Sequence of chain 2.A:
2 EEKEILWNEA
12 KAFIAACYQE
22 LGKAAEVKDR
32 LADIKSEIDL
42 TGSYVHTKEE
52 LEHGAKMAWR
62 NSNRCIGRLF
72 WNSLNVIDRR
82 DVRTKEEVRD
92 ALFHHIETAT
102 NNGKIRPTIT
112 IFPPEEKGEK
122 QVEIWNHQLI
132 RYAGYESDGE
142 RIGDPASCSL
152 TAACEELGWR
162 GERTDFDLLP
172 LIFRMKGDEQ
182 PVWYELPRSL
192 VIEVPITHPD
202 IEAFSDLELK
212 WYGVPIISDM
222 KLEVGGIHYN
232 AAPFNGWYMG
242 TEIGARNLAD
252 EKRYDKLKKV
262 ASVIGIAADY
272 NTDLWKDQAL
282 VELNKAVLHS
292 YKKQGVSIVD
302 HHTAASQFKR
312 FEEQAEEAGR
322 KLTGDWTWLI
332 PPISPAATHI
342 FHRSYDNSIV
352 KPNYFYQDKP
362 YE

Binding-site contacts:
Ligand atom C12 contacts residue GLU243 of chain 2.A at 3.6 Å.
Ligand atom C26 contacts residue HEM1 of chain 2.B at 3.7 Å.
Ligand atom C18 contacts residue GLU243 of chain 2.A at 3.3 Å.
Ligand atom C13 contacts residue HEM1 of chain 2.B at 3.3 Å.
Ligand atom C16 contacts residue GLU243 of chain 2.A at 3.5 Å.
Ligand atom C15 contacts residue ILE218 of chain 2.A at 3.8 Å (hydrophobic).
Ligand atom C2 contacts residue ILE218 of chain 2.A at 3.7 Å (hydrophobic).
Ligand atom C5 contacts residue HIS128 of chain 2.A at 3.4 Å.
Ligand atom C18 contacts residue HEM1 of chain 2.B at 3.5 Å.
Ligand atom N29 contacts residue TRP329 of chain 2.A at 3.7 Å.
Ligand atom C14 contacts residue HEM1 of chain 2.B at 3.7 Å.
Ligand atom N12 contacts residue HEM1 of chain 2.B at 3.5 Å.
Ligand atom N12 contacts residue TYR239 of chain 2.A at 3.7 Å.
Ligand atom C17 contacts residue PHE235 of chain 2.A at 3.8 Å (hydrophobic).
Ligand atom C23 contacts residue TYR357 of chain 2.A at 3.6 Å (hydrophobic).
Ligand atom C25 contacts residue TYR357 of chain 2.A at 3.5 Å (hydrophobic).
Ligand atom C4 contacts residue HIS128 of chain 2.A at 3.3 Å.
Ligand atom N12 contacts residue TRP238 of chain 2.A at 2.6 Å (h-bond).
Ligand atom C4 contacts residue GLN129 of chain 2.A at 3.5 Å.
Ligand atom C24 contacts residue TYR357 of chain 2.A at 3.6 Å (hydrophobic).
Ligand atom C19 contacts residue HEM1 of chain 2.B at 3.8 Å.
Ligand atom N12 contacts residue GLU243 of chain 2.A at 2.8 Å (salt-bridge).
Ligand atom C12 contacts residue TRP238 of chain 2.A at 3.7 Å (hydrophobic).
Ligand atom N22 contacts residue HEM1 of chain 2.B at 3.2 Å (h-bond).
Ligand atom N22 contacts residue ARG65 of chain 2.A at 3.2 Å (salt-bridge).
Ligand atom C22 contacts residue HEM1 of chain 2.B at 3.5 Å.
Ligand atom C17 contacts residue HEM1 of chain 2.B at 3.3 Å.
Ligand atom C3 contacts residue HEM1 of chain 2.B at 3.6 Å.
Ligand atom C19 contacts residue ILE218 of chain 2.A at 3.5 Å (hydrophobic).
Ligand atom C12 contacts residue HEM1 of chain 2.B at 3.8 Å.
Ligand atom C2 contacts residue HEM1 of chain 2.B at 3.3 Å.
Ligand atom C6 contacts residue HEM1 of chain 2.B at 3.7 Å.
Ligand atom C3 contacts residue GLN129 of chain 2.A at 3.5 Å.
Ligand atom C29 contacts residue HEM1 of chain 2.B at 3.2 Å.
Ligand atom C1 contacts residue HEM1 of chain 2.B at 3.2 Å.
Ligand atom C28 contacts residue HIS128 of chain 2.A at 3.7 Å.
Ligand atom N21 contacts residue HEM1 of chain 2.B at 2.8 Å (h-bond).
Ligand atom N11 contacts residue GLU243 of chain 2.A at 2.8 Å (salt-bridge).
Ligand atom C27 contacts residue TYR357 of chain 2.A at 3.7 Å (hydrophobic).
Ligand atom C22 contacts residue TYR357 of chain 2.A at 3.6 Å (hydrophobic).

This small molecule binds to this protein.
Small molecule (SMILES): Cc1cc(N)nc(CCc2cccc([C@H](N)Cc3cc(C)cc(N)n3)c2)c1